Sequence of chain 36.E:
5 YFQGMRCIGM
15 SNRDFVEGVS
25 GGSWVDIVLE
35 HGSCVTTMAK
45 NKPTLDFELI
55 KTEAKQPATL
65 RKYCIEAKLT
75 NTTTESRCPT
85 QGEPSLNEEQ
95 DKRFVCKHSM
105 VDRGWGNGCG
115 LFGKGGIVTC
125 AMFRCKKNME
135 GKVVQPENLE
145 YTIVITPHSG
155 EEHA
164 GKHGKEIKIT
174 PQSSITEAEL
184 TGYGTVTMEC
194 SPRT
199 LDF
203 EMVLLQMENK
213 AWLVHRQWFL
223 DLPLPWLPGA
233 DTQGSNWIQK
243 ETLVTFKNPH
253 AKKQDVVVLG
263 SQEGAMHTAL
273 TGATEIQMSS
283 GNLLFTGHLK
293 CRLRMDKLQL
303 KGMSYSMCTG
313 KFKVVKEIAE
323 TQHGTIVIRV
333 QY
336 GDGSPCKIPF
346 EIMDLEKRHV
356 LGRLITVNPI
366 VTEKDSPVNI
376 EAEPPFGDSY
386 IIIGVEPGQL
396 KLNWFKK

Sequence of chain 36.F:
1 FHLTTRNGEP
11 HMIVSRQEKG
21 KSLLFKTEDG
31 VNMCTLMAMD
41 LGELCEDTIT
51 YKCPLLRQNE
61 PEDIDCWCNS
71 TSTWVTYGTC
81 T

A protein and the small-molecule ligand that binds it are described below.
Small molecule (SMILES): CC(=O)N[C@@H]1[C@@H](O)[C@H](O)[C@@H](CO)O[C@H]1O

Binding-site contacts:
Ligand atom C4 contacts residue NAG1 of chain 36.Z at 2.9 Å.
Ligand atom O4 contacts residue NAG1 of chain 36.Z at 1.6 Å.
Ligand atom C3 contacts residue ASN75 of chain 36.E at 3.5 Å.
Ligand atom C7 contacts residue MET126 of chain 36.E at 3.8 Å (hydrophobic).
Ligand atom C4 contacts residue ASN75 of chain 36.E at 4.0 Å.
Ligand atom O7 contacts residue ASN75 of chain 36.E at 3.2 Å (h-bond).
Ligand atom C3 contacts residue NAG1 of chain 36.Z at 3.3 Å.
Ligand atom C5 contacts residue ASN75 of chain 36.E at 3.2 Å.
Ligand atom O6 contacts residue NAG1 of chain 36.Z at 4.1 Å.
Ligand atom C5 contacts residue NAG1 of chain 36.Z at 3.7 Å.
Ligand atom C6 contacts residue CYS45 of chain 36.F at 4.4 Å (hydrophobic).
Ligand atom C2 contacts residue NAG1 of chain 36.Z at 4.1 Å.
Ligand atom C8 contacts residue PHE98 of chain 36.E at 3.6 Å (hydrophobic).
Ligand atom O6 contacts residue GLU46 of chain 36.F at 3.8 Å.
Ligand atom C7 contacts residue ASN75 of chain 36.E at 2.8 Å.
Ligand atom C8 contacts residue MET126 of chain 36.E at 3.7 Å (hydrophobic).
Ligand atom C8 contacts residue ASN75 of chain 36.E at 3.0 Å.
Ligand atom C6 contacts residue THR48 of chain 36.F at 4.4 Å.
Ligand atom C1 contacts residue ASN75 of chain 36.E at 1.3 Å.
Ligand atom N2 contacts residue ASN75 of chain 36.E at 3.0 Å (h-bond).
Ligand atom O7 contacts residue MET126 of chain 36.E at 3.1 Å.
Ligand atom C6 contacts residue ASN75 of chain 36.E at 3.8 Å.
Ligand atom O5 contacts residue THR48 of chain 36.F at 4.0 Å.
Ligand atom C2 contacts residue ASN75 of chain 36.E at 2.6 Å.
Ligand atom O5 contacts residue ASN75 of chain 36.E at 2.1 Å (h-bond).
Ligand atom O6 contacts residue CYS45 of chain 36.F at 3.4 Å (h-bond).
Ligand atom C6 contacts residue NAG1 of chain 36.Z at 3.4 Å.
Ligand atom O6 contacts residue THR48 of chain 36.F at 4.0 Å.
Ligand atom O3 contacts residue NAG1 of chain 36.Z at 2.4 Å (h-bond).
Ligand atom O6 contacts residue ASN75 of chain 36.E at 3.8 Å.